Sequence of chain 1.B:
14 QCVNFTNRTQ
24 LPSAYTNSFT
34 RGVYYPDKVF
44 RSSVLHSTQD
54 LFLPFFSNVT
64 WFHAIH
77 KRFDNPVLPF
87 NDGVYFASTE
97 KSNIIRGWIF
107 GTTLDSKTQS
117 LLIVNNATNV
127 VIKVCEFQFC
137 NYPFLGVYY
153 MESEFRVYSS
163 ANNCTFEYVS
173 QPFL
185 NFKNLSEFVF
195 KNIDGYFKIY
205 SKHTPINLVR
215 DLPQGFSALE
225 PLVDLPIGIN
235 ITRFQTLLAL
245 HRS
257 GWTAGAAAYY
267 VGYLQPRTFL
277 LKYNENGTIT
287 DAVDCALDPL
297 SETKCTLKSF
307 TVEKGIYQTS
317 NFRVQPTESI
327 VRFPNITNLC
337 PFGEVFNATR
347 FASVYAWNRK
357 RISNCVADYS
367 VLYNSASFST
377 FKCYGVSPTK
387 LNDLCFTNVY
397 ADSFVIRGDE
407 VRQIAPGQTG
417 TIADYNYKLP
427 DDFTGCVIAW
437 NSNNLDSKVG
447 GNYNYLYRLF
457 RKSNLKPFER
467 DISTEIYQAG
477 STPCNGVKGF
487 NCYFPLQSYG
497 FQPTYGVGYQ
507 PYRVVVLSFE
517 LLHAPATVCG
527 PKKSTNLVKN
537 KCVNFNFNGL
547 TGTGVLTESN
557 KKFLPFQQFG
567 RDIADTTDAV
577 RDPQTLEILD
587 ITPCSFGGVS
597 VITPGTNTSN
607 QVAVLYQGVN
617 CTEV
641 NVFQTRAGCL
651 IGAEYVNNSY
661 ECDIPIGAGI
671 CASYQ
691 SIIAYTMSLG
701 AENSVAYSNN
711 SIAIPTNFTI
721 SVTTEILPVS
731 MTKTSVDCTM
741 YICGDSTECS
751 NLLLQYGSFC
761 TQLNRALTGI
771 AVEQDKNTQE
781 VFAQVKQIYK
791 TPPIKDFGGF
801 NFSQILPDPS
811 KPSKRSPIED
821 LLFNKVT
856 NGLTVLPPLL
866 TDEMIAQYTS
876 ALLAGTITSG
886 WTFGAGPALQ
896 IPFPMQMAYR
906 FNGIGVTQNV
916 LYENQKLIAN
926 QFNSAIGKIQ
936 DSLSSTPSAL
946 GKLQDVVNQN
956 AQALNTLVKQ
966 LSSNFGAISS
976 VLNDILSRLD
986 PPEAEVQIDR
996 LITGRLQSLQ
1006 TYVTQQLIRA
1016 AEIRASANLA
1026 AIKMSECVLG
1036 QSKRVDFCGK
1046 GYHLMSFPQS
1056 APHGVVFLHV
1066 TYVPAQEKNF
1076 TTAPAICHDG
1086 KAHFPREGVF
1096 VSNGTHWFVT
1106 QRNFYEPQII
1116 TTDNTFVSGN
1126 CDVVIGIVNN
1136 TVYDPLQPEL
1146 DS

Binding-site contacts:
Ligand atom C8 contacts residue PHE338 of chain 1.B at 4.0 Å (hydrophobic).
Ligand atom O7 contacts residue ASN343 of chain 1.B at 4.5 Å.
Ligand atom C4 contacts residue ASN343 of chain 1.B at 4.2 Å.
Ligand atom C5 contacts residue ASN343 of chain 1.B at 3.7 Å.
Ligand atom C8 contacts residue PHE342 of chain 1.B at 3.8 Å (hydrophobic).
Ligand atom C1 contacts residue ASN343 of chain 1.B at 1.4 Å.
Ligand atom O5 contacts residue ASN343 of chain 1.B at 2.4 Å (h-bond).
Ligand atom C8 contacts residue GLY339 of chain 1.B at 3.7 Å.
Ligand atom C7 contacts residue ASN343 of chain 1.B at 3.9 Å.
Ligand atom N2 contacts residue ASN343 of chain 1.B at 2.9 Å (h-bond).
Ligand atom C2 contacts residue ASN343 of chain 1.B at 2.5 Å.
Ligand atom O7 contacts residue GLY339 of chain 1.B at 4.4 Å.
Ligand atom C7 contacts residue GLY339 of chain 1.B at 4.2 Å.
Ligand atom C3 contacts residue ASN343 of chain 1.B at 3.8 Å.

This protein binds this small molecule.
Small molecule (SMILES): CC(=O)N[C@@H]1[C@@H](O)[C@H](O)[C@@H](CO)O[C@H]1O